A protein and the small-molecule ligand that binds it are described below.
Small molecule (SMILES): Cc1cn([C@H]2C[C@H](OP(=O)(O)O)[C@@H](COP(=O)(O)O)O2)c(=O)[nH]c1=O

Binding-site contacts:
Ligand atom C2 contacts residue TYR109 of chain 1.A at 3.9 Å (hydrophobic).
Ligand atom O4 contacts residue LEU83 of chain 1.A at 3.7 Å.
Ligand atom O2P contacts residue LYS78 of chain 1.A at 2.7 Å (salt-bridge).
Ligand atom C5' contacts residue ARG81 of chain 1.A at 4.1 Å.
Ligand atom C2 contacts residue ASP77 of chain 1.A at 4.0 Å.
Ligand atom C5 contacts residue TYR107 of chain 1.A at 4.0 Å (hydrophobic).
Ligand atom C5 contacts residue LEU83 of chain 1.A at 4.1 Å (hydrophobic).
Ligand atom O4 contacts residue LEU37 of chain 1.A at 3.8 Å.
Ligand atom P1 contacts residue TYR79 of chain 1.A at 3.6 Å.
Ligand atom O3' contacts residue LYS78 of chain 1.A at 3.6 Å (salt-bridge).
Ligand atom O2 contacts residue ASP77 of chain 1.A at 3.8 Å.
Ligand atom O5' contacts residue ARG35 of chain 1.A at 3.6 Å.
Ligand atom O5P contacts residue ARG35 of chain 1.A at 2.9 Å (salt-bridge).
Ligand atom P2 contacts residue CA1 of chain 1.C at 4.1 Å.
Ligand atom C4 contacts residue LEU83 of chain 1.A at 3.7 Å (hydrophobic).
Ligand atom C5M contacts residue ARG35 of chain 1.A at 3.8 Å.
Ligand atom C2' contacts residue TYR109 of chain 1.A at 3.4 Å (hydrophobic).
Ligand atom O4 contacts residue TYR109 of chain 1.A at 3.8 Å.
Ligand atom O2 contacts residue TYR109 of chain 1.A at 4.1 Å.
Ligand atom P1 contacts residue LYS78 of chain 1.A at 3.8 Å.
Ligand atom O5' contacts residue ARG81 of chain 1.A at 3.0 Å (salt-bridge).
Ligand atom O4P contacts residue CA1 of chain 1.C at 3.1 Å.
Ligand atom C3' contacts residue TYR107 of chain 1.A at 3.9 Å (hydrophobic).
Ligand atom C5M contacts residue LEU36 of chain 1.A at 4.0 Å (hydrophobic).
Ligand atom C5M contacts residue TYR107 of chain 1.A at 3.7 Å (hydrophobic).
Ligand atom N3 contacts residue LEU83 of chain 1.A at 3.9 Å.
Ligand atom N3 contacts residue TYR109 of chain 1.A at 3.5 Å.
Ligand atom O4' contacts residue ARG81 of chain 1.A at 3.1 Å (salt-bridge).
Ligand atom O2P contacts residue TYR79 of chain 1.A at 3.5 Å (h-bond).
Ligand atom C6 contacts residue ARG81 of chain 1.A at 4.0 Å.
Ligand atom C4' contacts residue ARG81 of chain 1.A at 3.9 Å.
Ligand atom O5P contacts residue ARG81 of chain 1.A at 2.8 Å (salt-bridge).
Ligand atom C2' contacts residue TYR107 of chain 1.A at 3.9 Å (hydrophobic).
Ligand atom O1P contacts residue TYR79 of chain 1.A at 2.5 Å (h-bond).
Ligand atom O4P contacts residue ARG35 of chain 1.A at 2.9 Å (salt-bridge).
Ligand atom O4P contacts residue ASP40 of chain 1.A at 3.3 Å (salt-bridge).
Ligand atom C5' contacts residue TYR107 of chain 1.A at 3.6 Å (hydrophobic).
Ligand atom P2 contacts residue ARG81 of chain 1.A at 3.9 Å.
Ligand atom C4 contacts residue TYR109 of chain 1.A at 3.7 Å (hydrophobic).
Ligand atom P2 contacts residue ARG35 of chain 1.A at 3.6 Å.

Sequence of chain 1.A:
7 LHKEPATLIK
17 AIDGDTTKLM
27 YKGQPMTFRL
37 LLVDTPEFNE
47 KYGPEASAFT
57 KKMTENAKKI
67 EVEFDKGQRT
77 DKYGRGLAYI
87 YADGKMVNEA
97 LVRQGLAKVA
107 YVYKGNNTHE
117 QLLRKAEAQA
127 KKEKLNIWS